Binding-site contacts:
Ligand atom O5' contacts residue NAP1 of chain 1.D at 0.5 Å (h-bond).
Ligand atom C5' contacts residue NAP1 of chain 1.D at 1.1 Å.
Ligand atom CAC contacts residue NAP1 of chain 1.D at 0.8 Å.
Ligand atom OBC contacts residue NAP1 of chain 1.D at 0.7 Å (h-bond).
Ligand atom NBL contacts residue NAP1 of chain 1.D at 0.4 Å (h-bond).
Ligand atom OAQ contacts residue NAP1 of chain 1.D at 0.3 Å (h-bond).
Ligand atom CAR contacts residue NAP1 of chain 1.D at 0.2 Å.
Ligand atom CAT contacts residue NAP1 of chain 1.D at 0.1 Å.
Ligand atom CBH contacts residue NAP1 of chain 1.D at 0.2 Å.
Ligand atom PBA contacts residue NAP1 of chain 1.D at 0.6 Å.
Ligand atom CBK contacts residue NAP1 of chain 1.D at 0.5 Å.
Ligand atom CAS contacts residue NAP1 of chain 1.D at 0.1 Å.
Ligand atom OBR contacts residue NAP1 of chain 1.D at 0.8 Å (h-bond).
Ligand atom CBI contacts residue NAP1 of chain 1.D at 0.4 Å.
Ligand atom PAN contacts residue NAP1 of chain 1.D at 1.1 Å.
Ligand atom CAV contacts residue NAP1 of chain 1.D at 0.3 Å.
Ligand atom CAD contacts residue NAP1 of chain 1.D at 1.1 Å.
Ligand atom C1' contacts residue NAP1 of chain 1.D at 0.9 Å.
Ligand atom OBB contacts residue NAP1 of chain 1.D at 0.7 Å (h-bond).
Ligand atom NBM contacts residue NAP1 of chain 1.D at 0.5 Å (h-bond).
Ligand atom OBV contacts residue NAP1 of chain 1.D at 0.7 Å.
Ligand atom NBJ contacts residue NAP1 of chain 1.D at 0.5 Å (h-bond).
Ligand atom NBF contacts residue NAP1 of chain 1.D at 0.1 Å (h-bond).
Ligand atom CBG contacts residue NAP1 of chain 1.D at 0.2 Å.
Ligand atom NBU contacts residue NAP1 of chain 1.D at 1.0 Å.
Ligand atom CAA contacts residue NAP1 of chain 1.D at 0.5 Å.
Ligand atom OBD contacts residue NAP1 of chain 1.D at 0.6 Å (h-bond).
Ligand atom OAO contacts residue NAP1 of chain 1.D at 0.4 Å (h-bond).
Ligand atom CBT contacts residue NAP1 of chain 1.D at 0.6 Å.
Ligand atom CAB contacts residue NAP1 of chain 1.D at 0.9 Å.
Ligand atom OBQ contacts residue NAP1 of chain 1.D at 0.6 Å (h-bond).
Ligand atom OAW contacts residue NAP1 of chain 1.D at 0.1 Å (h-bond).
Ligand atom OAZ contacts residue NAP1 of chain 1.D at 0.3 Å (h-bond).
Ligand atom NAX contacts residue NAP1 of chain 1.D at 0.6 Å (h-bond).
Ligand atom CAU contacts residue NAP1 of chain 1.D at 0.4 Å.
Ligand atom OBO contacts residue NAP1 of chain 1.D at 0.3 Å (h-bond).
Ligand atom O4' contacts residue NAP1 of chain 1.D at 0.5 Å.
Ligand atom CBE contacts residue NAP1 of chain 1.D at 0.3 Å.
Ligand atom OAY contacts residue NAP1 of chain 1.D at 0.6 Å (h-bond).
Ligand atom PAP contacts residue NAP1 of chain 1.D at 0.4 Å.

A protein and the small-molecule ligand that binds it are described below.
Small molecule (SMILES): NC(=O)C1=CN2[C@@H]3O[C@H](COP(=O)(O)OP(=O)(O)OC[C@H]4O[C@@H](n5cnc6c(N)ncnc65)[C@H](OP(=O)(O)O)[C@@H]4O)[C@@H](O)[C@H]3O[C@@H]2CC1

Sequence of chain 1.A:
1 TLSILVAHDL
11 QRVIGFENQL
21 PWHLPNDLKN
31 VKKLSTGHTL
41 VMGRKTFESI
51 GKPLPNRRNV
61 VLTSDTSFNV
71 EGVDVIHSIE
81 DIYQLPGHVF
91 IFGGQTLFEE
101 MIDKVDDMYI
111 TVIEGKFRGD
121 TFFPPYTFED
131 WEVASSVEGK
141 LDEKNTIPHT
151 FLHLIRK